A protein and the small-molecule ligand that binds it are described below.
Small molecule (SMILES): Cc1nccn1CC1CCc2c(c3ccccc3n2C)C1=O

Binding-site contacts:
Ligand atom C15 contacts residue ARG59 of chain 1.A at 3.9 Å.
Ligand atom N02 contacts residue TRP150 of chain 1.B at 4.1 Å.
Ligand atom C11 contacts residue ILE38 of chain 1.A at 4.1 Å (hydrophobic).
Ligand atom C18 contacts residue TRP150 of chain 1.B at 4.1 Å (hydrophobic).
Ligand atom O01 contacts residue TRP57 of chain 1.A at 4.0 Å.
Ligand atom C07 contacts residue TRP150 of chain 1.B at 3.8 Å (hydrophobic).
Ligand atom C16 contacts residue ILE38 of chain 1.A at 3.6 Å (hydrophobic).
Ligand atom C16 contacts residue ARG59 of chain 1.A at 3.7 Å.
Ligand atom C17 contacts residue SER149 of chain 1.B at 3.6 Å.
Ligand atom C18 contacts residue ASN95 of chain 1.B at 3.3 Å.
Ligand atom C08 contacts residue ILE38 of chain 1.A at 4.1 Å (hydrophobic).
Ligand atom C14 contacts residue TRP150 of chain 1.B at 3.3 Å (hydrophobic).
Ligand atom C03 contacts residue ILE195 of chain 1.B at 3.9 Å (hydrophobic).
Ligand atom C06 contacts residue TRP57 of chain 1.A at 4.0 Å (hydrophobic).
Ligand atom N01 contacts residue ARG59 of chain 1.A at 4.1 Å.
Ligand atom C15 contacts residue TRP57 of chain 1.A at 3.9 Å (hydrophobic).
Ligand atom C11 contacts residue TRP57 of chain 1.A at 4.0 Å (hydrophobic).
Ligand atom C17 contacts residue TYR201 of chain 1.B at 3.5 Å (hydrophobic).
Ligand atom C15 contacts residue ILE38 of chain 1.A at 3.9 Å (hydrophobic).
Ligand atom C06 contacts residue TYR120 of chain 1.A at 4.1 Å (hydrophobic).
Ligand atom C14 contacts residue TYR201 of chain 1.B at 4.0 Å (hydrophobic).
Ligand atom C11 contacts residue ARG59 of chain 1.A at 4.1 Å.
Ligand atom C10 contacts residue ARG59 of chain 1.A at 4.3 Å.
Ligand atom C13 contacts residue ASN95 of chain 1.B at 4.0 Å.
Ligand atom O01 contacts residue TYR120 of chain 1.A at 3.8 Å.
Ligand atom C05 contacts residue TYR120 of chain 1.A at 4.3 Å (hydrophobic).
Ligand atom C12 contacts residue ILE38 of chain 1.A at 3.9 Å (hydrophobic).
Ligand atom C14 contacts residue SER149 of chain 1.B at 4.1 Å.
Ligand atom C17 contacts residue TRP150 of chain 1.B at 4.1 Å (hydrophobic).
Ligand atom C17 contacts residue THR148 of chain 1.B at 4.1 Å.
Ligand atom C16 contacts residue ASP36 of chain 1.A at 3.9 Å.
Ligand atom C12 contacts residue ARG163 of chain 1.A at 4.1 Å.
Ligand atom N03 contacts residue THR148 of chain 1.B at 4.1 Å.
Ligand atom C12 contacts residue ARG59 of chain 1.A at 3.7 Å.
Ligand atom N03 contacts residue ASN95 of chain 1.B at 4.0 Å.
Ligand atom C16 contacts residue ARG163 of chain 1.A at 4.0 Å.
Ligand atom C18 contacts residue TRP57 of chain 1.A at 3.7 Å (hydrophobic).
Ligand atom C09 contacts residue ILE38 of chain 1.A at 4.1 Å (hydrophobic).
Ligand atom C09 contacts residue ARG59 of chain 1.A at 4.0 Å.
Ligand atom O01 contacts residue TRP150 of chain 1.B at 3.9 Å.

Sequence of chain 1.B:
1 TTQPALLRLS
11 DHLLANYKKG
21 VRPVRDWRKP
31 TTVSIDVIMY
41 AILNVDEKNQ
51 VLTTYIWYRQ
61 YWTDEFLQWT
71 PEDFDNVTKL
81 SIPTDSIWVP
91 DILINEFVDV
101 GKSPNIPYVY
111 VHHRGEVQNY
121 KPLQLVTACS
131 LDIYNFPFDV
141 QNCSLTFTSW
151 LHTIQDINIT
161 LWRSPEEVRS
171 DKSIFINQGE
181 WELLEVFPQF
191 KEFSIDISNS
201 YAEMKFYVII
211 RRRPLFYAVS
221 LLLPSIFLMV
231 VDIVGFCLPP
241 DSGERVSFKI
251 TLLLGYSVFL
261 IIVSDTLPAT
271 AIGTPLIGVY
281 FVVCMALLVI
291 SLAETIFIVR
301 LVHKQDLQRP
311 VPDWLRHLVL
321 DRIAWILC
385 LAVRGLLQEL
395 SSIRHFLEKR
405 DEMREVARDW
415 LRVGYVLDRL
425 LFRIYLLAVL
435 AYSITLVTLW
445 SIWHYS

Sequence of chain 1.A:
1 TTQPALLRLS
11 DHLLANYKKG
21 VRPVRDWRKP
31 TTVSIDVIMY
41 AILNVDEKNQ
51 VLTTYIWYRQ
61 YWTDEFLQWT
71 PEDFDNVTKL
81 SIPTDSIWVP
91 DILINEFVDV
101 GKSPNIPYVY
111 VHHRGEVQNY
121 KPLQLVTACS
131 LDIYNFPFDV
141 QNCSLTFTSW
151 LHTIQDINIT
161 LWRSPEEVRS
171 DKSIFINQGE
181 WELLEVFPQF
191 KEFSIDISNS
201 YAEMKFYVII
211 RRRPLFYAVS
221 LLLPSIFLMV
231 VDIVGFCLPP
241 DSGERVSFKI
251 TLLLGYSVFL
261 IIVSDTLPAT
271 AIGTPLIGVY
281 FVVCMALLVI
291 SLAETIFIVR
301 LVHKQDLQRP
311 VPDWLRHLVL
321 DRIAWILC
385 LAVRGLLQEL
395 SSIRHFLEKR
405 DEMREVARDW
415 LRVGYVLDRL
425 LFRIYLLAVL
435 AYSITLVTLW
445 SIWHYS